This small molecule binds to this protein.
Small molecule (SMILES): CC(C)C[C@H](NC(=O)[C@H](CC(C)C)NC(=O)[C@H](CCC(=O)O)NC(=O)[C@@H](N)CO)C(=O)N[C@@H](CCCCN)C(=O)N[C@@H](Cc1ccc(O)cc1)C(=O)N[C@@H](CC(C)C)C(=O)N[C@H](C(=O)N[C@H](C=O)[C@@H](C)O)[C@@H](C)O

Binding-site contacts:
Ligand atom CG contacts residue LYS236 of chain 2.A at 4.0 Å.
Ligand atom N contacts residue GLU240 of chain 2.A at 3.0 Å (salt-bridge).
Ligand atom OH contacts residue VAL61 of chain 2.A at 4.1 Å.
Ligand atom CG contacts residue GLU240 of chain 2.A at 3.6 Å.
Ligand atom CB contacts residue MET82 of chain 2.A at 4.1 Å (hydrophobic).
Ligand atom C contacts residue GLU240 of chain 2.A at 3.9 Å.
Ligand atom CD1 contacts residue ILE64 of chain 2.A at 3.7 Å (hydrophobic).
Ligand atom CD2 contacts residue GLN86 of chain 2.A at 3.8 Å.
Ligand atom CZ contacts residue VAL61 of chain 2.A at 4.0 Å (hydrophobic).
Ligand atom C contacts residue GLU240 of chain 2.A at 4.0 Å.
Ligand atom N contacts residue GLU240 of chain 2.A at 2.9 Å (salt-bridge).
Ligand atom CD2 contacts residue GLN81 of chain 2.A at 3.1 Å.
Ligand atom CB contacts residue LEU237 of chain 2.A at 4.0 Å (hydrophobic).
Ligand atom CD2 contacts residue LYS68 of chain 2.A at 4.2 Å.
Ligand atom CA contacts residue GLU240 of chain 2.A at 4.0 Å.
Ligand atom C contacts residue ILE64 of chain 2.A at 4.0 Å (hydrophobic).
Ligand atom CD2 contacts residue VAL61 of chain 2.A at 4.1 Å (hydrophobic).
Ligand atom CB contacts residue GLU240 of chain 2.A at 3.2 Å.
Ligand atom CD2 contacts residue PHE73 of chain 2.A at 4.1 Å (hydrophobic).
Ligand atom O contacts residue ILE64 of chain 2.A at 4.0 Å.
Ligand atom CD2 contacts residue MET82 of chain 2.A at 4.0 Å (hydrophobic).
Ligand atom C contacts residue LYS68 of chain 2.A at 3.8 Å.
Ligand atom CE1 contacts residue LEU237 of chain 2.A at 4.0 Å (hydrophobic).
Ligand atom CB contacts residue GLU240 of chain 2.A at 4.0 Å.
Ligand atom N contacts residue GLU240 of chain 2.A at 3.3 Å (salt-bridge).
Ligand atom O contacts residue LYS68 of chain 2.A at 3.4 Å (salt-bridge).
Ligand atom C contacts residue LYS68 of chain 2.A at 3.7 Å.
Ligand atom CA contacts residue GLU240 of chain 2.A at 3.8 Å.
Ligand atom CD1 contacts residue MET82 of chain 2.A at 3.5 Å (hydrophobic).
Ligand atom CG2 contacts residue LEU78 of chain 2.A at 3.5 Å (hydrophobic).
Ligand atom O contacts residue LYS68 of chain 2.A at 3.1 Å (salt-bridge).
Ligand atom CA contacts residue GLU240 of chain 2.A at 3.6 Å.
Ligand atom CE2 contacts residue VAL61 of chain 2.A at 3.8 Å (hydrophobic).
Ligand atom CB contacts residue ILE64 of chain 2.A at 3.9 Å (hydrophobic).
Ligand atom CB contacts residue GLU240 of chain 2.A at 3.3 Å.
Ligand atom CD1 contacts residue GLN81 of chain 2.A at 3.9 Å.
Ligand atom N contacts residue MET82 of chain 2.A at 3.8 Å.
Ligand atom CD1 contacts residue LEU78 of chain 2.A at 4.0 Å (hydrophobic).
Ligand atom N contacts residue LEU237 of chain 2.A at 4.0 Å.
Ligand atom CD2 contacts residue MET241 of chain 2.A at 3.7 Å (hydrophobic).

Sequence of chain 2.A:
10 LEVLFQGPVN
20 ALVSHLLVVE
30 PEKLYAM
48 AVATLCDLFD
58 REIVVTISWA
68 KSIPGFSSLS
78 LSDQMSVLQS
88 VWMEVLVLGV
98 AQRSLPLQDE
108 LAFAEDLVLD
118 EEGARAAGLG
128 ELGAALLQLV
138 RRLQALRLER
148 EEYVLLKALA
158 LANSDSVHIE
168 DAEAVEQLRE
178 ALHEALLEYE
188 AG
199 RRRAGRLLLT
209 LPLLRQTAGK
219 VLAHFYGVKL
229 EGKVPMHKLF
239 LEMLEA